Binding-site contacts:
Ligand atom C16 contacts residue HIS164 of chain 1.A at 3.0 Å.
Ligand atom C25 contacts residue GLU166 of chain 1.A at 3.0 Å.
Ligand atom C12 contacts residue HIS163 of chain 1.A at 3.8 Å.
Ligand atom C13 contacts residue GLU166 of chain 1.A at 3.5 Å.
Ligand atom O08 contacts residue ASN142 of chain 1.A at 3.5 Å (h-bond).
Ligand atom C14 contacts residue ASN142 of chain 1.A at 3.7 Å.
Ligand atom C25 contacts residue MET165 of chain 1.A at 3.8 Å (hydrophobic).
Ligand atom C29 contacts residue HIS41 of chain 1.A at 3.6 Å.
Ligand atom O21 contacts residue SER144 of chain 1.A at 3.8 Å.
Ligand atom C06 contacts residue CYS145 of chain 1.A at 2.7 Å (hydrophobic).
Ligand atom C28 contacts residue MET49 of chain 1.A at 3.5 Å (hydrophobic).
Ligand atom O21 contacts residue GLY143 of chain 1.A at 3.0 Å (h-bond).
Ligand atom C29 contacts residue ASP187 of chain 1.A at 3.4 Å.
Ligand atom C17 contacts residue MET165 of chain 1.A at 3.8 Å (hydrophobic).
Ligand atom C07 contacts residue HIS164 of chain 1.A at 3.7 Å.
Ligand atom C10 contacts residue HIS163 of chain 1.A at 3.9 Å.
Ligand atom C19 contacts residue MET49 of chain 1.A at 3.4 Å (hydrophobic).
Ligand atom C07 contacts residue HIS41 of chain 1.A at 3.2 Å.
Ligand atom C26 contacts residue MET49 of chain 1.A at 3.9 Å (hydrophobic).
Ligand atom N11 contacts residue MET165 of chain 1.A at 3.9 Å.
Ligand atom C17 contacts residue HIS164 of chain 1.A at 3.6 Å.
Ligand atom C10 contacts residue GLU166 of chain 1.A at 3.8 Å.
Ligand atom N11 contacts residue HIS163 of chain 1.A at 3.0 Å (h-bond).
Ligand atom C16 contacts residue MET165 of chain 1.A at 3.7 Å (hydrophobic).
Ligand atom C29 contacts residue ARG188 of chain 1.A at 3.9 Å.
Ligand atom C13 contacts residue PHE140 of chain 1.A at 3.7 Å (hydrophobic).
Ligand atom N11 contacts residue GLU166 of chain 1.A at 3.5 Å (salt-bridge).
Ligand atom C27 contacts residue MET49 of chain 1.A at 3.6 Å (hydrophobic).
Ligand atom C14 contacts residue LEU141 of chain 1.A at 3.9 Å (hydrophobic).
Ligand atom C12 contacts residue LEU141 of chain 1.A at 3.8 Å (hydrophobic).
Ligand atom C07 contacts residue CYS145 of chain 1.A at 1.8 Å (hydrophobic).
Ligand atom C04 contacts residue ASN142 of chain 1.A at 3.7 Å.
Ligand atom O21 contacts residue CYS145 of chain 1.A at 2.8 Å (h-bond).
Ligand atom C13 contacts residue ASN142 of chain 1.A at 3.9 Å.
Ligand atom C27 contacts residue ARG188 of chain 1.A at 3.7 Å.
Ligand atom C13 contacts residue LEU141 of chain 1.A at 3.6 Å (hydrophobic).
Ligand atom C12 contacts residue GLU166 of chain 1.A at 3.5 Å.
Ligand atom C23 contacts residue GLU166 of chain 1.A at 3.8 Å.
Ligand atom C27 contacts residue GLN189 of chain 1.A at 3.5 Å.
Ligand atom C12 contacts residue PHE140 of chain 1.A at 3.5 Å (hydrophobic).

Sequence of chain 1.B:
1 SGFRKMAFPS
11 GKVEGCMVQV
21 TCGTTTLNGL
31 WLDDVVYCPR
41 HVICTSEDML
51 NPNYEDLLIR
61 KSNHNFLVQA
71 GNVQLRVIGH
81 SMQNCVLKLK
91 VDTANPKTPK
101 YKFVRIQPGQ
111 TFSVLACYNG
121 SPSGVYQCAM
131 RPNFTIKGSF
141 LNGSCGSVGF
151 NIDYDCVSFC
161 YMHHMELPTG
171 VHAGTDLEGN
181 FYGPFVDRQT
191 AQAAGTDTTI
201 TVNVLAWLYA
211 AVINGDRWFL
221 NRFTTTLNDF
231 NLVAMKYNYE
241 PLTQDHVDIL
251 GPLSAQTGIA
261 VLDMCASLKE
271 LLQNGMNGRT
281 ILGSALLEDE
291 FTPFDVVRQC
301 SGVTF

Sequence of chain 1.A:
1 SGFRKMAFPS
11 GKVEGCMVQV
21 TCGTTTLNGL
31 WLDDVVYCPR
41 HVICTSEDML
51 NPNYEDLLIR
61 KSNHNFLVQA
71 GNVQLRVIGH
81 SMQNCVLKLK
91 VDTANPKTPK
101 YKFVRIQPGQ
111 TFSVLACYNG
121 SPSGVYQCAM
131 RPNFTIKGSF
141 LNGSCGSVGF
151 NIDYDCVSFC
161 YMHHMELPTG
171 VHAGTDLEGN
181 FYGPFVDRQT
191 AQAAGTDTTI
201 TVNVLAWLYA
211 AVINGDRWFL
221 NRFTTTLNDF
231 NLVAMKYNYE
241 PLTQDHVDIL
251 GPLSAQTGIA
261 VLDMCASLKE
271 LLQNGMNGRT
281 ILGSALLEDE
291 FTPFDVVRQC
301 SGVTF

This protein binds this small molecule.
Small molecule (SMILES): CC(C)(C)NC(=O)[C@@H](c1cccnc1)N(C(=O)CCl)c1ccc(C(C)(C)C)cc1